Sequence of chain 1.B:
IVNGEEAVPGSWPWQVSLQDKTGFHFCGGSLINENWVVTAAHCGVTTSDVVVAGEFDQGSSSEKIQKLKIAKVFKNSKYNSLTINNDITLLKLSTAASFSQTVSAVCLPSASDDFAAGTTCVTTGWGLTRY

Binding-site contacts:
Ligand atom CE2 contacts residue GLY68 of chain 1.C at 3.6 Å.
Ligand atom OH contacts residue VAL65 of chain 1.C at 3.3 Å.
Ligand atom CZ contacts residue CYS72 of chain 1.C at 4.0 Å (hydrophobic).
Ligand atom CE1 contacts residue MET44 of chain 1.C at 3.6 Å (hydrophobic).
Ligand atom CZ contacts residue SER69 of chain 1.C at 2.7 Å.
Ligand atom CE2 contacts residue SER42 of chain 1.C at 4.0 Å.
Ligand atom C contacts residue HIS42 of chain 1.B at 3.1 Å.
Ligand atom CE1 contacts residue GLY68 of chain 1.C at 4.3 Å.
Ligand atom O contacts residue HIS42 of chain 1.B at 2.8 Å (h-bond).
Ligand atom O contacts residue SER47 of chain 1.C at 2.0 Å.
Ligand atom CA contacts residue SER47 of chain 1.C at 2.6 Å.
Ligand atom CD2 contacts residue GLY68 of chain 1.C at 3.9 Å.
Ligand atom CB2 contacts residue SER47 of chain 1.C at 3.8 Å.
Ligand atom OH contacts residue SER42 of chain 1.C at 4.0 Å.
Ligand atom CE1 contacts residue CYS72 of chain 1.C at 4.1 Å (hydrophobic).
Ligand atom CA contacts residue HIS42 of chain 1.B at 4.0 Å.
Ligand atom O contacts residue CYS43 of chain 1.B at 4.0 Å.
Ligand atom CB1 contacts residue SER66 of chain 1.C at 3.7 Å.
Ligand atom CD1 contacts residue CYS43 of chain 1.C at 4.0 Å (hydrophobic).
Ligand atom OH contacts residue TRP67 of chain 1.C at 3.4 Å.
Ligand atom CZ contacts residue GLY68 of chain 1.C at 3.8 Å.
Ligand atom CE2 contacts residue TRP67 of chain 1.C at 3.8 Å (hydrophobic).
Ligand atom OH contacts residue GLY68 of chain 1.C at 4.1 Å.
Ligand atom CD2 contacts residue CYS43 of chain 1.C at 4.3 Å (hydrophobic).
Ligand atom CD1 contacts residue MET44 of chain 1.C at 3.9 Å (hydrophobic).
Ligand atom CD2 contacts residue TRP67 of chain 1.C at 3.6 Å (hydrophobic).
Ligand atom CG contacts residue CYS43 of chain 1.C at 4.0 Å (hydrophobic).
Ligand atom OH contacts residue SER66 of chain 1.C at 4.2 Å.
Ligand atom CB2 contacts residue GLY45 of chain 1.C at 4.1 Å.
Ligand atom CE2 contacts residue SER69 of chain 1.C at 3.9 Å.
Ligand atom C contacts residue SER66 of chain 1.C at 3.9 Å.
Ligand atom CB1 contacts residue SER47 of chain 1.C at 2.9 Å.
Ligand atom CB1 contacts residue CYS43 of chain 1.C at 3.8 Å (hydrophobic).
Ligand atom C contacts residue SER47 of chain 1.C at 1.5 Å.
Ligand atom CA contacts residue CYS43 of chain 1.C at 4.1 Å (hydrophobic).
Ligand atom O contacts residue CYS27 of chain 1.B at 3.7 Å.
Ligand atom CA contacts residue SER66 of chain 1.C at 4.0 Å.
Ligand atom CE1 contacts residue SER69 of chain 1.C at 3.1 Å.
Ligand atom CG contacts residue TRP67 of chain 1.C at 4.1 Å (hydrophobic).
Ligand atom CB2 contacts residue MET44 of chain 1.C at 4.0 Å (hydrophobic).

This small molecule binds to this protein.
Small molecule (SMILES): CC(Cc1ccccc1O)C(=O)O

Sequence of chain 1.C:
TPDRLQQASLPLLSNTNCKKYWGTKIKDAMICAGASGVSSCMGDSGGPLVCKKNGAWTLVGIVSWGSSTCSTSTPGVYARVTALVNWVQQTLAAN